Binding-site contacts:
Ligand atom C23 contacts residue LYS3 of chain 1.ZB at 2.9 Å.
Ligand atom O13 contacts residue ARG90 of chain 1.UC at 4.2 Å.
Ligand atom C13 contacts residue LYS3 of chain 1.ZB at 4.4 Å.

A protein and the small-molecule ligand that binds it are described below.
Small molecule (SMILES): CC[C@H]1OC(=O)[C@H](C)[C@@H](O[C@H]2C[C@@](C)(OC)[C@@H](O)[C@H](C)O2)[C@H](C)[C@@H](O[C@@H]2O[C@H](C)C[C@H](N(C)C)[C@H]2O)[C@](C)(O)C[C@@H](C)CN(C)[C@H](C)[C@@H](O)[C@]1(C)O

Sequence of chain 1.ZB:
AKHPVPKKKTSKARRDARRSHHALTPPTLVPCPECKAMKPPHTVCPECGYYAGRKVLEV

Sequence of chain 1.UC:
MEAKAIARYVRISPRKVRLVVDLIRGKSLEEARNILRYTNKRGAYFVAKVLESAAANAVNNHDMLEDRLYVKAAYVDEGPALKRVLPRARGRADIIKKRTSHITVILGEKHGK